Binding-site contacts:
Ligand atom O12 contacts residue PHE114 of chain 1.A at 3.7 Å.
Ligand atom O22 contacts residue ASN112 of chain 1.A at 3.0 Å (h-bond).
Ligand atom N8 contacts residue TYR157 of chain 1.A at 3.4 Å (h-bond).
Ligand atom O22 contacts residue HIS231 of chain 1.A at 3.5 Å.
Ligand atom O28 contacts residue ARG203 of chain 1.A at 2.9 Å (salt-bridge).
Ligand atom P10 contacts residue ZN1 of chain 1.F at 3.0 Å.
Ligand atom C20 contacts residue HIS231 of chain 1.A at 3.6 Å.
Ligand atom C26 contacts residue ASN111 of chain 1.A at 3.5 Å.
Ligand atom O28 contacts residue HIS231 of chain 1.A at 3.5 Å.
Ligand atom C14 contacts residue HIS142 of chain 1.A at 3.7 Å.
Ligand atom O11 contacts residue HIS146 of chain 1.A at 3.6 Å.
Ligand atom C9 contacts residue ALA113 of chain 1.A at 3.4 Å (hydrophobic).
Ligand atom O12 contacts residue HIS146 of chain 1.A at 3.6 Å.
Ligand atom N13 contacts residue GLU143 of chain 1.A at 3.3 Å (salt-bridge).
Ligand atom C2 contacts residue TRP115 of chain 1.A at 3.6 Å (hydrophobic).
Ligand atom C21 contacts residue HIS231 of chain 1.A at 3.3 Å.
Ligand atom P10 contacts residue ALA113 of chain 1.A at 3.4 Å.
Ligand atom N13 contacts residue ALA113 of chain 1.A at 3.0 Å (h-bond).
Ligand atom O6 contacts residue TYR157 of chain 1.A at 3.4 Å.
Ligand atom O12 contacts residue ALA113 of chain 1.A at 3.3 Å (h-bond).
Ligand atom O12 contacts residue GLU143 of chain 1.A at 2.8 Å (salt-bridge).
Ligand atom O11 contacts residue TYR157 of chain 1.A at 3.4 Å (h-bond).
Ligand atom O6 contacts residue GOL1 of chain 1.H at 3.3 Å.
Ligand atom O12 contacts residue ZN1 of chain 1.F at 3.1 Å.
Ligand atom O23 contacts residue HIS231 of chain 1.A at 3.3 Å (h-bond).
Ligand atom C16 contacts residue ASN112 of chain 1.A at 3.6 Å.
Ligand atom N19 contacts residue ASN112 of chain 1.A at 3.2 Å (h-bond).
Ligand atom C26 contacts residue ASN112 of chain 1.A at 3.0 Å.
Ligand atom N8 contacts residue GOL1 of chain 1.H at 3.1 Å (h-bond).
Ligand atom C15 contacts residue GLU143 of chain 1.A at 3.5 Å.
Ligand atom C30 contacts residue GOL1 of chain 1.H at 3.6 Å.
Ligand atom O11 contacts residue GLU166 of chain 1.A at 2.9 Å (salt-bridge).
Ligand atom O11 contacts residue ZN1 of chain 1.F at 2.0 Å.
Ligand atom O11 contacts residue HIS231 of chain 1.A at 2.9 Å (h-bond).
Ligand atom C7 contacts residue GOL1 of chain 1.H at 3.7 Å.
Ligand atom N13 contacts residue ASN112 of chain 1.A at 3.2 Å (h-bond).
Ligand atom C1 contacts residue TRP115 of chain 1.A at 3.7 Å (hydrophobic).
Ligand atom O12 contacts residue GOL1 of chain 1.H at 2.9 Å (h-bond).
Ligand atom O11 contacts residue HIS142 of chain 1.A at 3.4 Å (h-bond).
Ligand atom C14 contacts residue GLU143 of chain 1.A at 3.7 Å.

Sequence of chain 1.A:
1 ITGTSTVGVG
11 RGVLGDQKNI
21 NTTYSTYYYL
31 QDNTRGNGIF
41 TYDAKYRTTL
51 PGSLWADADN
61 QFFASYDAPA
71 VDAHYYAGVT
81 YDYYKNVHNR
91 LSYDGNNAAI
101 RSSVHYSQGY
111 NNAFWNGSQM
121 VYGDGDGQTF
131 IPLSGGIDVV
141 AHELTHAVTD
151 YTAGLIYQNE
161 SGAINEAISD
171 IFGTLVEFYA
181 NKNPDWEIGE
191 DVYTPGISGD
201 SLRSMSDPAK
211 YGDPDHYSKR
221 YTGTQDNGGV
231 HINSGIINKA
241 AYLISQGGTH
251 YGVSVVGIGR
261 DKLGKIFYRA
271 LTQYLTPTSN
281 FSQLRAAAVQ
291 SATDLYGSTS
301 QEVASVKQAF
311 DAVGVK

This protein binds this small molecule.
Small molecule (SMILES): CC(C)C[C@H](NC(=O)[C@@H](N[P](=O)(O)CNC(=O)OCc1ccccc1)C(C)C)C(=O)O